This small molecule binds to this protein.
Small molecule (SMILES): CC(=O)N[C@@H]1[C@@H](O)[C@H](O)[C@@H](CO)O[C@H]1O

Binding-site contacts:
Ligand atom C7 contacts residue PRO31 of chain 12.B at 3.2 Å (hydrophobic).
Ligand atom O7 contacts residue ASN70 of chain 12.B at 3.5 Å (h-bond).
Ligand atom O7 contacts residue SER71 of chain 12.B at 4.4 Å.
Ligand atom O6 contacts residue ARG33 of chain 12.B at 3.0 Å (salt-bridge).
Ligand atom C1 contacts residue ASN70 of chain 12.B at 1.4 Å.
Ligand atom O5 contacts residue ARG33 of chain 12.B at 4.3 Å.
Ligand atom C3 contacts residue PRO31 of chain 12.B at 4.1 Å (hydrophobic).
Ligand atom C3 contacts residue ASN70 of chain 12.B at 3.8 Å.
Ligand atom C2 contacts residue ASN70 of chain 12.B at 2.5 Å.
Ligand atom C8 contacts residue ASN70 of chain 12.B at 3.9 Å.
Ligand atom O5 contacts residue ASN70 of chain 12.B at 2.4 Å (h-bond).
Ligand atom N2 contacts residue PRO31 of chain 12.B at 2.8 Å (h-bond).
Ligand atom C7 contacts residue ASN70 of chain 12.B at 3.4 Å.
Ligand atom N2 contacts residue ASN70 of chain 12.B at 2.9 Å (h-bond).
Ligand atom C1 contacts residue ARG33 of chain 12.B at 4.1 Å.
Ligand atom N2 contacts residue ASN32 of chain 12.B at 4.2 Å.
Ligand atom O3 contacts residue PRO31 of chain 12.B at 4.2 Å.
Ligand atom C5 contacts residue ARG33 of chain 12.B at 3.9 Å.
Ligand atom C4 contacts residue ASN70 of chain 12.B at 4.2 Å.
Ligand atom O7 contacts residue PRO31 of chain 12.B at 3.0 Å (h-bond).
Ligand atom C5 contacts residue ASN70 of chain 12.B at 3.7 Å.
Ligand atom C2 contacts residue PRO31 of chain 12.B at 4.0 Å (hydrophobic).
Ligand atom C6 contacts residue ARG33 of chain 12.B at 3.7 Å.

Sequence of chain 12.B:
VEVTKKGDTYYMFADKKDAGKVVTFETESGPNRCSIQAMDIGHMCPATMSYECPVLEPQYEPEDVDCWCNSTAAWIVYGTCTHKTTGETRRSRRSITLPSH